Sequence of chain 1.A:
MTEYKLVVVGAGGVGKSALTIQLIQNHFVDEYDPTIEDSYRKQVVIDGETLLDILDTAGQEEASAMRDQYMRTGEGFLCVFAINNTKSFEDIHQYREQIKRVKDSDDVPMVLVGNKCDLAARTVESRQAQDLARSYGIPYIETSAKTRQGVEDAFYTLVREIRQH

Binding-site contacts:
Ligand atom O6 contacts residue ASN117 of chain 1.A at 3.3 Å (h-bond).
Ligand atom N2 contacts residue ASP120 of chain 1.A at 2.9 Å (salt-bridge).
Ligand atom O3' contacts residue ASP31 of chain 1.A at 2.9 Å (salt-bridge).
Ligand atom O3G contacts residue GLY13 of chain 1.A at 3.4 Å.
Ligand atom N7 contacts residue ASN117 of chain 1.A at 3.1 Å (h-bond).
Ligand atom N1 contacts residue ASP120 of chain 1.A at 2.8 Å (salt-bridge).
Ligand atom O2G contacts residue THR36 of chain 1.A at 2.9 Å (h-bond).
Ligand atom O6 contacts residue LYS118 of chain 1.A at 3.4 Å.
Ligand atom O1A contacts residue GLY16 of chain 1.A at 3.3 Å.
Ligand atom O2' contacts residue ASP31 of chain 1.A at 3.2 Å (salt-bridge).
Ligand atom N3B contacts residue GLY14 of chain 1.A at 3.0 Å (h-bond).
Ligand atom O6 contacts residue ALA147 of chain 1.A at 2.8 Å (h-bond).
Ligand atom C2' contacts residue VAL30 of chain 1.A at 3.5 Å (hydrophobic).
Ligand atom O2G contacts residue MG1 of chain 1.E at 2.0 Å.
Ligand atom O1B contacts residue GLY14 of chain 1.A at 3.5 Å (h-bond).
Ligand atom O1A contacts residue ALA19 of chain 1.A at 2.7 Å (h-bond).
Ligand atom C3' contacts residue GLU32 of chain 1.A at 3.5 Å.
Ligand atom O1B contacts residue VAL15 of chain 1.A at 3.2 Å (h-bond).
Ligand atom C8 contacts residue GLY16 of chain 1.A at 3.5 Å.
Ligand atom O3G contacts residue LYS17 of chain 1.A at 2.6 Å (salt-bridge).
Ligand atom C6 contacts residue ASP120 of chain 1.A at 3.5 Å.
Ligand atom O2B contacts residue LYS17 of chain 1.A at 3.5 Å (salt-bridge).
Ligand atom O2' contacts residue VAL30 of chain 1.A at 2.7 Å (h-bond).
Ligand atom O1B contacts residue LYS17 of chain 1.A at 2.8 Å (salt-bridge).
Ligand atom O2' contacts residue PHE29 of chain 1.A at 3.3 Å.
Ligand atom O1G contacts residue GLN62 of chain 1.A at 2.7 Å (h-bond).
Ligand atom O2B contacts residue SER18 of chain 1.A at 2.9 Å (h-bond).
Ligand atom O1B contacts residue GLY16 of chain 1.A at 3.0 Å (h-bond).
Ligand atom PB contacts residue MG1 of chain 1.E at 3.2 Å.
Ligand atom O3G contacts residue GLY61 of chain 1.A at 2.8 Å (h-bond).
Ligand atom O4' contacts residue LYS118 of chain 1.A at 3.2 Å (salt-bridge).
Ligand atom O6 contacts residue ASP120 of chain 1.A at 3.4 Å (salt-bridge).
Ligand atom O6 contacts residue SER146 of chain 1.A at 3.5 Å.
Ligand atom C8 contacts residue ALA19 of chain 1.A at 3.5 Å (hydrophobic).
Ligand atom O2B contacts residue MG1 of chain 1.E at 2.1 Å.
Ligand atom O1G contacts residue PRO35 of chain 1.A at 3.3 Å.
Ligand atom O1A contacts residue SER18 of chain 1.A at 3.3 Å (h-bond).
Ligand atom N3B contacts residue MG1 of chain 1.E at 3.4 Å.
Ligand atom O3A contacts residue GLY16 of chain 1.A at 3.1 Å (h-bond).
Ligand atom PG contacts residue MG1 of chain 1.E at 3.2 Å.

This protein binds this small molecule.
Small molecule (SMILES): Nc1nc2c(ncn2[C@@H]2O[C@H](CO[P](=O)(O)O[P](=O)(O)NP(=O)(O)O)[C@@H](O)[C@H]2O)c(=O)[nH]1